Sequence of chain 2.A:
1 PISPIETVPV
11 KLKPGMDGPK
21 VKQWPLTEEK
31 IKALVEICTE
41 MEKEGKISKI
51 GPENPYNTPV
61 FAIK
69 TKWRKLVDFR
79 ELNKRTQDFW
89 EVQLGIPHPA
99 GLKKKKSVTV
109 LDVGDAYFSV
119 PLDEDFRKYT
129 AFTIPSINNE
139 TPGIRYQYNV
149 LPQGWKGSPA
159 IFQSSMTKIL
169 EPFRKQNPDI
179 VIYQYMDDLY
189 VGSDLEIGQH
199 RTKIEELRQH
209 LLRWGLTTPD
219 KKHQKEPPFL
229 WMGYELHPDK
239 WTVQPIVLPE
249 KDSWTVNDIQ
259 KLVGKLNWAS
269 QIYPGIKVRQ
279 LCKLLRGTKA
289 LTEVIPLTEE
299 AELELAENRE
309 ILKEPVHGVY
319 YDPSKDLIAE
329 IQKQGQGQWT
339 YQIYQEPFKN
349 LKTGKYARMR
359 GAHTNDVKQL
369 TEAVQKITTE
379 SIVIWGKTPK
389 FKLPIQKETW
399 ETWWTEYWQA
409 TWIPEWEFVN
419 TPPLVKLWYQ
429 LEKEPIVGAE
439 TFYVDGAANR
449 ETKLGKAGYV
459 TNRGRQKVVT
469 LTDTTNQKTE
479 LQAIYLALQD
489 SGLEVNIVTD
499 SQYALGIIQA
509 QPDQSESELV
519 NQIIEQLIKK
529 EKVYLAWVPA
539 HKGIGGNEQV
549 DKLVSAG

The small molecule below binds the protein below.
Small molecule (SMILES): O=c1ccc(Cc2ccc(Cl)c(Oc3ccccc3)c2F)n[nH]1

Binding-site contacts:
Ligand atom C11 contacts residue LYS103 of chain 2.A at 3.8 Å.
Ligand atom F16 contacts residue LEU100 of chain 2.A at 3.5 Å.
Ligand atom C1 contacts residue LEU234 of chain 2.A at 3.6 Å (hydrophobic).
Ligand atom O7 contacts residue VAL106 of chain 2.A at 4.0 Å.
Ligand atom C2 contacts residue TYR181 of chain 2.A at 3.5 Å (hydrophobic).
Ligand atom CL15 contacts residue VAL179 of chain 2.A at 3.7 Å.
Ligand atom CL15 contacts residue TYR188 of chain 2.A at 3.1 Å.
Ligand atom C18 contacts residue HIS235 of chain 2.A at 3.5 Å.
Ligand atom C8 contacts residue VAL106 of chain 2.A at 4.0 Å (hydrophobic).
Ligand atom C6 contacts residue TYR188 of chain 2.A at 3.4 Å (hydrophobic).
Ligand atom O23 contacts residue LYS103 of chain 2.A at 3.2 Å (salt-bridge).
Ligand atom N22 contacts residue VAL106 of chain 2.A at 3.5 Å.
Ligand atom C19 contacts residue VAL106 of chain 2.A at 3.9 Å (hydrophobic).
Ligand atom C12 contacts residue LEU100 of chain 2.A at 3.9 Å (hydrophobic).
Ligand atom F16 contacts residue LEU234 of chain 2.A at 3.7 Å.
Ligand atom C20 contacts residue PRO236 of chain 2.A at 3.3 Å (hydrophobic).
Ligand atom O23 contacts residue PRO236 of chain 2.A at 3.2 Å (h-bond).
Ligand atom C3 contacts residue LEU100 of chain 2.A at 3.8 Å (hydrophobic).
Ligand atom C14 contacts residue TYR318 of chain 2.A at 3.5 Å (hydrophobic).
Ligand atom C3 contacts residue TYR181 of chain 2.A at 3.5 Å (hydrophobic).
Ligand atom C6 contacts residue LEU234 of chain 2.A at 3.5 Å (hydrophobic).
Ligand atom C5 contacts residue TYR188 of chain 2.A at 3.7 Å (hydrophobic).
Ligand atom C10 contacts residue LYS103 of chain 2.A at 3.8 Å.
Ligand atom N21 contacts residue VAL106 of chain 2.A at 3.4 Å.
Ligand atom C2 contacts residue TRP229 of chain 2.A at 3.7 Å (hydrophobic).
Ligand atom C20 contacts residue LYS103 of chain 2.A at 3.4 Å.
Ligand atom N21 contacts residue PRO236 of chain 2.A at 3.7 Å.
Ligand atom C13 contacts residue LEU100 of chain 2.A at 3.7 Å (hydrophobic).
Ligand atom C19 contacts residue HIS235 of chain 2.A at 3.3 Å.
Ligand atom C17 contacts residue TYR318 of chain 2.A at 3.7 Å (hydrophobic).
Ligand atom C4 contacts residue LEU100 of chain 2.A at 3.6 Å (hydrophobic).
Ligand atom C18 contacts residue TYR318 of chain 2.A at 3.2 Å (hydrophobic).
Ligand atom C19 contacts residue PRO236 of chain 2.A at 3.8 Å (hydrophobic).
Ligand atom C1 contacts residue TRP229 of chain 2.A at 3.6 Å (hydrophobic).
Ligand atom C11 contacts residue LYS101 of chain 2.A at 3.4 Å.
Ligand atom N21 contacts residue LYS103 of chain 2.A at 2.6 Å (salt-bridge).
Ligand atom C20 contacts residue VAL106 of chain 2.A at 3.5 Å (hydrophobic).
Ligand atom C17 contacts residue VAL106 of chain 2.A at 3.9 Å (hydrophobic).
Ligand atom O7 contacts residue TYR188 of chain 2.A at 3.5 Å.
Ligand atom N22 contacts residue LYS103 of chain 2.A at 3.1 Å (salt-bridge).